Sequence of chain 1.B:
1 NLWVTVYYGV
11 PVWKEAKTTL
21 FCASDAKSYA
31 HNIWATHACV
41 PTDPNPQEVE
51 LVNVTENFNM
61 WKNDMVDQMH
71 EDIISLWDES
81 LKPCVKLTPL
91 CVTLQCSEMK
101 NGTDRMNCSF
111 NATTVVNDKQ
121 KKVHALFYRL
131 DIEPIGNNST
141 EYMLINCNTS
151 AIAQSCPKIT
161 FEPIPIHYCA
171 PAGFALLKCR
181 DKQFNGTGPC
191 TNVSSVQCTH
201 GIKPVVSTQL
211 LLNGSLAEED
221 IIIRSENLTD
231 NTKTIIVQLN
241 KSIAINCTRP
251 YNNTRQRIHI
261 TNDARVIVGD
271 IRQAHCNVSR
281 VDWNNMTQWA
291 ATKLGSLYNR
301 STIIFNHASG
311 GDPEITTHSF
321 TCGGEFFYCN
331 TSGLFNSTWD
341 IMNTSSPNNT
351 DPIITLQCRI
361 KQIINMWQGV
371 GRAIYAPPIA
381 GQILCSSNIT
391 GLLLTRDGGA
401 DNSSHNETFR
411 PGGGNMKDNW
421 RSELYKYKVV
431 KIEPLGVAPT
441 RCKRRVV

Sequence of chain 1.I:
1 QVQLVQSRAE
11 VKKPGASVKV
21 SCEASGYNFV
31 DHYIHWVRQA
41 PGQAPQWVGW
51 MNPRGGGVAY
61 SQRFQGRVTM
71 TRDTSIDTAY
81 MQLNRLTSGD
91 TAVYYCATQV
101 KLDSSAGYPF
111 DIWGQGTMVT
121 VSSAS

Binding-site contacts:
Ligand atom C7 contacts residue ASN213 of chain 1.B at 3.8 Å.
Ligand atom O5 contacts residue ASN213 of chain 1.B at 2.3 Å (h-bond).
Ligand atom C8 contacts residue NAG1 of chain 1.PB at 4.0 Å.
Ligand atom C2 contacts residue GLN1 of chain 1.I at 3.9 Å.
Ligand atom O6 contacts residue GLY323 of chain 1.B at 4.1 Å.
Ligand atom C4 contacts residue ASN213 of chain 1.B at 4.2 Å.
Ligand atom C7 contacts residue VAL205 of chain 1.B at 4.1 Å (hydrophobic).
Ligand atom C2 contacts residue ASN213 of chain 1.B at 2.5 Å.
Ligand atom C5 contacts residue SER386 of chain 1.B at 3.4 Å.
Ligand atom C3 contacts residue ASN213 of chain 1.B at 3.8 Å.
Ligand atom N2 contacts residue ASN213 of chain 1.B at 3.0 Å (h-bond).
Ligand atom C7 contacts residue SER386 of chain 1.B at 4.2 Å.
Ligand atom O7 contacts residue SER386 of chain 1.B at 3.8 Å.
Ligand atom O7 contacts residue THR321 of chain 1.B at 3.5 Å (h-bond).
Ligand atom O5 contacts residue SER386 of chain 1.B at 4.3 Å.
Ligand atom C6 contacts residue GLY323 of chain 1.B at 4.2 Å.
Ligand atom C4 contacts residue SER386 of chain 1.B at 4.2 Å.
Ligand atom N2 contacts residue VAL205 of chain 1.B at 4.0 Å.
Ligand atom C7 contacts residue THR321 of chain 1.B at 3.8 Å.
Ligand atom C1 contacts residue SER387 of chain 1.B at 4.0 Å.
Ligand atom O2 contacts residue GLN1 of chain 1.I at 4.1 Å.
Ligand atom C8 contacts residue ASN213 of chain 1.B at 4.2 Å.
Ligand atom O4 contacts residue SER386 of chain 1.B at 3.9 Å.
Ligand atom O7 contacts residue PHE320 of chain 1.B at 4.2 Å.
Ligand atom O4 contacts residue THR160 of chain 1.B at 3.3 Å.
Ligand atom O6 contacts residue GLN1 of chain 1.I at 3.4 Å.
Ligand atom C8 contacts residue SER386 of chain 1.B at 4.3 Å.
Ligand atom C6 contacts residue GLU162 of chain 1.B at 3.9 Å.
Ligand atom C8 contacts residue SER387 of chain 1.B at 3.7 Å.
Ligand atom O6 contacts residue GLY323 of chain 1.B at 3.6 Å.
Ligand atom O7 contacts residue VAL205 of chain 1.B at 3.7 Å.
Ligand atom C1 contacts residue ASN213 of chain 1.B at 1.4 Å.
Ligand atom O7 contacts residue LEU212 of chain 1.B at 4.2 Å.
Ligand atom O6 contacts residue ILE379 of chain 1.B at 4.1 Å.
Ligand atom C5 contacts residue ASN213 of chain 1.B at 3.7 Å.
Ligand atom C8 contacts residue THR321 of chain 1.B at 3.9 Å.
Ligand atom C8 contacts residue PHE320 of chain 1.B at 3.7 Å (hydrophobic).
Ligand atom C8 contacts residue LEU212 of chain 1.B at 3.8 Å (hydrophobic).
Ligand atom C6 contacts residue NAG1 of chain 1.PB at 3.7 Å.
Ligand atom C6 contacts residue SER386 of chain 1.B at 3.7 Å.

This protein binds this small molecule.
Small molecule (SMILES): CC(=O)N[C@H]1[C@H](O[C@H]2[C@H](O)[C@@H](NC(C)=O)CO[C@@H]2CO)O[C@H](CO)[C@@H](O[C@@H]2O[C@H](CO[C@H]3O[C@H](CO)[C@@H](O)[C@H](O)[C@@H]3O)[C@@H](O)[C@H](O[C@H]3O[C@H](CO)[C@@H](O)[C@H](O)[C@@H]3O)[C@@H]2O)[C@@H]1O